Sequence of chain 1.E:
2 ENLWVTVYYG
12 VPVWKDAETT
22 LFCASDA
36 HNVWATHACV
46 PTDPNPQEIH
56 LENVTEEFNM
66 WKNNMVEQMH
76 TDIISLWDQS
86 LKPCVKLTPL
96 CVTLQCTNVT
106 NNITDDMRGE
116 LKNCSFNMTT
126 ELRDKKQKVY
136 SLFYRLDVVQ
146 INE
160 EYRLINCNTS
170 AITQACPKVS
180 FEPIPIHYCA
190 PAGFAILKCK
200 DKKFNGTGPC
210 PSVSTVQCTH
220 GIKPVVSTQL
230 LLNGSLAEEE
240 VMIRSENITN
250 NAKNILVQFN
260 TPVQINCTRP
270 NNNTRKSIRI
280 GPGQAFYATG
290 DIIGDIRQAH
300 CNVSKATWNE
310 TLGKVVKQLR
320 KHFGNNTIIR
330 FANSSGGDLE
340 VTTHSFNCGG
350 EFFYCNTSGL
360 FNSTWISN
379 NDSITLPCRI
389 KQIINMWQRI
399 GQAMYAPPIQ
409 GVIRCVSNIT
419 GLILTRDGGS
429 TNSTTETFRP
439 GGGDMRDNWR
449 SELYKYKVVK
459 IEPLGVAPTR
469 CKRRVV

Binding-site contacts:
Ligand atom C8 contacts residue LYS88 of chain 1.G at 3.8 Å.
Ligand atom C2 contacts residue ASN332 of chain 1.E at 2.4 Å.
Ligand atom C6 contacts residue NAG2 of chain 1.JA at 3.2 Å.
Ligand atom C1 contacts residue ASN332 of chain 1.E at 1.4 Å.
Ligand atom O5 contacts residue NAG2 of chain 1.JA at 4.3 Å.
Ligand atom O4 contacts residue NAG2 of chain 1.JA at 3.9 Å.
Ligand atom N2 contacts residue SER333 of chain 1.E at 4.3 Å.
Ligand atom O7 contacts residue NAG1 of chain 1.JA at 4.1 Å.
Ligand atom C6 contacts residue NAG1 of chain 1.JA at 4.4 Å.
Ligand atom O5 contacts residue NAG1 of chain 1.JA at 3.9 Å.
Ligand atom C7 contacts residue LYS88 of chain 1.G at 4.3 Å.
Ligand atom C4 contacts residue ASN332 of chain 1.E at 4.2 Å.
Ligand atom C7 contacts residue ASN332 of chain 1.E at 4.0 Å.
Ligand atom C4 contacts residue NAG1 of chain 1.JA at 4.0 Å.
Ligand atom C5 contacts residue NAG2 of chain 1.JA at 3.2 Å.
Ligand atom O5 contacts residue ASN332 of chain 1.E at 2.4 Å (h-bond).
Ligand atom C3 contacts residue ASN332 of chain 1.E at 3.8 Å.
Ligand atom O6 contacts residue NAG1 of chain 1.JA at 3.7 Å.
Ligand atom C5 contacts residue NAG1 of chain 1.JA at 4.4 Å.
Ligand atom C4 contacts residue NAG2 of chain 1.JA at 4.2 Å.
Ligand atom O6 contacts residue NAG2 of chain 1.JA at 4.0 Å.
Ligand atom C5 contacts residue ASN332 of chain 1.E at 3.7 Å.
Ligand atom O3 contacts residue NAG1 of chain 1.JA at 4.3 Å.
Ligand atom O6 contacts residue NAG2 of chain 1.JA at 4.0 Å.
Ligand atom O2 contacts residue NAG2 of chain 1.JA at 4.2 Å.
Ligand atom O7 contacts residue LYS88 of chain 1.G at 4.0 Å.
Ligand atom N2 contacts residue ASN332 of chain 1.E at 2.8 Å (h-bond).
Ligand atom C2 contacts residue NAG1 of chain 1.JA at 3.8 Å.
Ligand atom C2 contacts residue NAG2 of chain 1.JA at 4.3 Å.
Ligand atom C1 contacts residue NAG1 of chain 1.JA at 4.1 Å.
Ligand atom C8 contacts residue THR341 of chain 1.E at 3.4 Å.

This protein binds this small molecule.
Small molecule (SMILES): CC(=O)N[C@H]1[C@H](O[C@H]2[C@H](O)[C@@H](NC(C)=O)CO[C@@H]2CO)O[C@H](CO)[C@@H](O[C@@H]2O[C@H](CO[C@H]3O[C@H](CO)[C@@H](O)[C@H](O[C@H]4O[C@H](CO)[C@@H](O)[C@H](O)[C@@H]4O)[C@@H]3O)[C@@H](O)[C@H](O[C@H]3O[C@H](CO)[C@@H](O)[C@H](O)[C@@H]3O)[C@@H]2O)[C@@H]1O

Sequence of chain 1.G:
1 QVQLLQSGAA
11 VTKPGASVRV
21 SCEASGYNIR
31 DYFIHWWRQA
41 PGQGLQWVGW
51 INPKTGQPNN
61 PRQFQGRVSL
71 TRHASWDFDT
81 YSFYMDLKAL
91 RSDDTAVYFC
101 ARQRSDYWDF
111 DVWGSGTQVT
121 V